The small molecule below binds the protein below.
Small molecule (SMILES): CC(=O)N[C@H]1[C@H](O[C@H]2[C@H](O)[C@@H](NC(C)=O)CO[C@@H]2CO)O[C@H](CO)[C@@H](O)[C@@H]1O

Binding-site contacts:
Ligand atom O5 contacts residue ASN162 of chain 1.B at 2.3 Å (h-bond).
Ligand atom N2 contacts residue ASN162 of chain 1.B at 3.0 Å (h-bond).
Ligand atom C4 contacts residue ASN162 of chain 1.B at 4.2 Å.
Ligand atom O7 contacts residue ASN162 of chain 1.B at 4.2 Å.
Ligand atom C3 contacts residue ASN162 of chain 1.B at 3.8 Å.
Ligand atom O6 contacts residue TYR200 of chain 1.B at 3.8 Å.
Ligand atom C7 contacts residue ASN162 of chain 1.B at 3.8 Å.
Ligand atom C6 contacts residue TYR200 of chain 1.B at 4.2 Å (hydrophobic).
Ligand atom O6 contacts residue ARG211 of chain 1.B at 3.5 Å (salt-bridge).
Ligand atom C2 contacts residue ASN162 of chain 1.B at 2.5 Å.
Ligand atom C6 contacts residue ARG211 of chain 1.B at 4.5 Å.
Ligand atom C5 contacts residue ASN162 of chain 1.B at 3.6 Å.
Ligand atom C1 contacts residue ASN162 of chain 1.B at 1.4 Å.

Sequence of chain 1.B:
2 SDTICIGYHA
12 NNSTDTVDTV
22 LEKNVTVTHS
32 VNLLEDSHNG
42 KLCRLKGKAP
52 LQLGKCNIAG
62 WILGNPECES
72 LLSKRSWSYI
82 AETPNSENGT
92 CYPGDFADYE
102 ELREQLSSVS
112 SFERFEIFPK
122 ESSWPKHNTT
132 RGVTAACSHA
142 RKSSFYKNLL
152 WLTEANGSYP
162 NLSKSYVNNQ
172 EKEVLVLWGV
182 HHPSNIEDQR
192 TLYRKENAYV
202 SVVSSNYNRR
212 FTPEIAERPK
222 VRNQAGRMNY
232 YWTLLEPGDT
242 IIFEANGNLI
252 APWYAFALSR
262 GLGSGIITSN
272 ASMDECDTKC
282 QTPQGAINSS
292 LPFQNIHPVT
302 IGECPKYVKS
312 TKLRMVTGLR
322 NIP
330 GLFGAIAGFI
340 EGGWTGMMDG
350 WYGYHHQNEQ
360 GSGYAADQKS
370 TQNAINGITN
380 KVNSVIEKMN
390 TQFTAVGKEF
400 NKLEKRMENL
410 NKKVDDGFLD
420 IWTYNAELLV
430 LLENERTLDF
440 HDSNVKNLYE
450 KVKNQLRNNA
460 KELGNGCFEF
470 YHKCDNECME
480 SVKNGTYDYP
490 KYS